This protein binds this small molecule.
Small molecule (SMILES): CC(=O)N[C@@H]1[C@@H](O)[C@H](O)[C@@H](CO)O[C@H]1O

Binding-site contacts:
Ligand atom C5 contacts residue ASN315 of chain 37.H at 3.7 Å.
Ligand atom O5 contacts residue THR313 of chain 37.H at 4.3 Å.
Ligand atom C2 contacts residue ASN315 of chain 37.H at 2.5 Å.
Ligand atom C8 contacts residue ILE281 of chain 37.H at 4.5 Å (hydrophobic).
Ligand atom O7 contacts residue ASN315 of chain 37.H at 4.2 Å.
Ligand atom C3 contacts residue ASN315 of chain 37.H at 3.8 Å.
Ligand atom N2 contacts residue ASN315 of chain 37.H at 2.8 Å (h-bond).
Ligand atom C6 contacts residue THR313 of chain 37.H at 4.5 Å.
Ligand atom C8 contacts residue ASN315 of chain 37.H at 3.5 Å.
Ligand atom O5 contacts residue VAL314 of chain 37.H at 3.8 Å.
Ligand atom O5 contacts residue ASN315 of chain 37.H at 2.4 Å (h-bond).
Ligand atom C6 contacts residue ASN315 of chain 37.H at 4.5 Å.
Ligand atom C7 contacts residue ASN315 of chain 37.H at 3.3 Å.
Ligand atom C4 contacts residue ASN315 of chain 37.H at 4.3 Å.
Ligand atom C1 contacts residue VAL314 of chain 37.H at 4.4 Å (hydrophobic).
Ligand atom C1 contacts residue ASN315 of chain 37.H at 1.4 Å.

Sequence of chain 37.H:
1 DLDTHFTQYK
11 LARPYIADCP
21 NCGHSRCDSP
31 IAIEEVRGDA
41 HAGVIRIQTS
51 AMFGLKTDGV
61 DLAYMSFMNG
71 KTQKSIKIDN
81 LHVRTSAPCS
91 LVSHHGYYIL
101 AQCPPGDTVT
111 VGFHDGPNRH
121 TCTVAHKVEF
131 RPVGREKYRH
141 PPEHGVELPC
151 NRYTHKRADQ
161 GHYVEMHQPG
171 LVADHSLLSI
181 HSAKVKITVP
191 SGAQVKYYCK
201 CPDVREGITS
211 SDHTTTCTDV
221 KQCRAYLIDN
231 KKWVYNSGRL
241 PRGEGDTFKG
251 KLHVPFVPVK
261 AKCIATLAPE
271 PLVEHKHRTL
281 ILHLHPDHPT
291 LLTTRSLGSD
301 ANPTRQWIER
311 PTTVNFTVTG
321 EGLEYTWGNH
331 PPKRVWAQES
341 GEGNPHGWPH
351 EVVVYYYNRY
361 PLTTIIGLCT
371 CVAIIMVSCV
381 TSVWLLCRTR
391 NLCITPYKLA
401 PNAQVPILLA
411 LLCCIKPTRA